Sequence of chain 1.D:
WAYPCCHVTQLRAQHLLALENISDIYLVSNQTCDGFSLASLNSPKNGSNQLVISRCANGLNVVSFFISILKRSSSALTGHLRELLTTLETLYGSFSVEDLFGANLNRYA

A protein and the small-molecule ligand that binds it are described below.
Small molecule (SMILES): CC(=O)N[C@@H]1[C@@H](O)[C@H](O)[C@@H](CO)O[C@H]1O

Binding-site contacts:
Ligand atom O6 contacts residue ASN30 of chain 1.D at 4.5 Å.
Ligand atom C1 contacts residue ASN30 of chain 1.D at 1.4 Å.
Ligand atom C1 contacts residue SER94 of chain 1.D at 4.3 Å.
Ligand atom O7 contacts residue SER94 of chain 1.D at 3.7 Å.
Ligand atom C2 contacts residue ASN30 of chain 1.D at 2.6 Å.
Ligand atom N2 contacts residue ASN30 of chain 1.D at 3.2 Å (h-bond).
Ligand atom O5 contacts residue ASN30 of chain 1.D at 2.2 Å (h-bond).
Ligand atom C4 contacts residue ASN30 of chain 1.D at 4.2 Å.
Ligand atom C8 contacts residue ASN30 of chain 1.D at 3.9 Å.
Ligand atom C7 contacts residue ASN30 of chain 1.D at 3.4 Å.
Ligand atom O7 contacts residue ASN30 of chain 1.D at 3.7 Å.
Ligand atom C3 contacts residue ASN30 of chain 1.D at 3.9 Å.
Ligand atom C5 contacts residue ASN30 of chain 1.D at 3.5 Å.
Ligand atom N2 contacts residue GLN31 of chain 1.D at 4.5 Å.
Ligand atom O5 contacts residue SER94 of chain 1.D at 4.0 Å.
Ligand atom C2 contacts residue SER94 of chain 1.D at 4.1 Å.